This small molecule binds to this protein.
Small molecule (SMILES): Nc1nc2c(ncn2[C@@H]2O[C@H](CO[P](=O)(O)O[P](=O)(O)NP(=O)(O)O)[C@@H](O)[C@H]2O)c(=O)[nH]1

Binding-site contacts:
Ligand atom O6 contacts residue LYS121 of chain 1.A at 3.3 Å.
Ligand atom O3A contacts residue GLY19 of chain 1.A at 3.2 Å (h-bond).
Ligand atom O2' contacts residue PHE32 of chain 1.A at 3.2 Å.
Ligand atom N2 contacts residue ASP123 of chain 1.A at 2.9 Å (salt-bridge).
Ligand atom O1G contacts residue GLY64 of chain 1.A at 2.8 Å (h-bond).
Ligand atom O3G contacts residue MG1 of chain 1.D at 2.0 Å.
Ligand atom N3B contacts residue TYR36 of chain 1.A at 3.4 Å.
Ligand atom O2' contacts residue ASP34 of chain 1.A at 3.1 Å (salt-bridge).
Ligand atom O2' contacts residue VAL33 of chain 1.A at 2.6 Å (h-bond).
Ligand atom N7 contacts residue ASN120 of chain 1.A at 3.1 Å (h-bond).
Ligand atom O3G contacts residue THR39 of chain 1.A at 2.9 Å (h-bond).
Ligand atom O3G contacts residue CA1 of chain 1.C at 2.0 Å.
Ligand atom O3' contacts residue ASP34 of chain 1.A at 2.8 Å (salt-bridge).
Ligand atom PB contacts residue CA1 of chain 1.C at 3.2 Å.
Ligand atom N3B contacts residue MG1 of chain 1.D at 3.4 Å.
Ligand atom O2A contacts residue TYR36 of chain 1.A at 3.4 Å.
Ligand atom O2B contacts residue MG1 of chain 1.D at 2.0 Å.
Ligand atom O4' contacts residue LYS121 of chain 1.A at 3.2 Å (salt-bridge).
Ligand atom O1G contacts residue LYS20 of chain 1.A at 2.6 Å (salt-bridge).
Ligand atom O1B contacts residue LYS20 of chain 1.A at 2.8 Å (salt-bridge).
Ligand atom O1B contacts residue GLY19 of chain 1.A at 3.0 Å (h-bond).
Ligand atom O2B contacts residue SER21 of chain 1.A at 2.9 Å (h-bond).
Ligand atom PG contacts residue MG1 of chain 1.D at 3.2 Å.
Ligand atom O6 contacts residue ALA150 of chain 1.A at 2.8 Å (h-bond).
Ligand atom C2' contacts residue VAL33 of chain 1.A at 3.4 Å (hydrophobic).
Ligand atom O1A contacts residue SER21 of chain 1.A at 3.4 Å (h-bond).
Ligand atom O1A contacts residue GLY19 of chain 1.A at 3.2 Å.
Ligand atom N3B contacts residue GLY17 of chain 1.A at 3.0 Å (h-bond).
Ligand atom O1A contacts residue ALA22 of chain 1.A at 2.8 Å (h-bond).
Ligand atom N1 contacts residue ASP123 of chain 1.A at 2.8 Å (salt-bridge).
Ligand atom PB contacts residue MG1 of chain 1.D at 3.2 Å.
Ligand atom O6 contacts residue ASN120 of chain 1.A at 3.3 Å (h-bond).
Ligand atom O2G contacts residue PRO38 of chain 1.A at 3.4 Å.
Ligand atom PG contacts residue CA1 of chain 1.C at 3.2 Å.
Ligand atom N2 contacts residue ACT1 of chain 1.G at 3.4 Å.
Ligand atom O2G contacts residue TYR36 of chain 1.A at 2.5 Å (h-bond).
Ligand atom N3B contacts residue CA1 of chain 1.C at 3.4 Å.
Ligand atom O6 contacts residue SER149 of chain 1.A at 3.4 Å.
Ligand atom O2B contacts residue CA1 of chain 1.C at 2.0 Å.
Ligand atom O1B contacts residue VAL18 of chain 1.A at 3.3 Å (h-bond).

Sequence of chain 1.A:
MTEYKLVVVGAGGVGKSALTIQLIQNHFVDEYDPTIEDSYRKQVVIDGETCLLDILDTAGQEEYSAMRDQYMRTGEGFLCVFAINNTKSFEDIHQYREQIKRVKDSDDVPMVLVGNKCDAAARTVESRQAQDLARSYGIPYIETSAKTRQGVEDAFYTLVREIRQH